Binding-site contacts:
Ligand atom C10 contacts residue ARG220 of chain 1.B at 3.5 Å.
Ligand atom CL1 contacts residue ALA193 of chain 1.B at 4.0 Å.
Ligand atom C10 contacts residue ALA193 of chain 1.B at 4.1 Å (hydrophobic).
Ligand atom O11 contacts residue ALA193 of chain 1.B at 3.8 Å.
Ligand atom C02 contacts residue ALA193 of chain 1.B at 4.2 Å (hydrophobic).
Ligand atom O11 contacts residue ARG220 of chain 1.B at 2.7 Å (salt-bridge).
Ligand atom C09 contacts residue ARG220 of chain 1.B at 3.4 Å.
Ligand atom O11 contacts residue ASP189 of chain 1.B at 4.4 Å.

Sequence of chain 1.B:
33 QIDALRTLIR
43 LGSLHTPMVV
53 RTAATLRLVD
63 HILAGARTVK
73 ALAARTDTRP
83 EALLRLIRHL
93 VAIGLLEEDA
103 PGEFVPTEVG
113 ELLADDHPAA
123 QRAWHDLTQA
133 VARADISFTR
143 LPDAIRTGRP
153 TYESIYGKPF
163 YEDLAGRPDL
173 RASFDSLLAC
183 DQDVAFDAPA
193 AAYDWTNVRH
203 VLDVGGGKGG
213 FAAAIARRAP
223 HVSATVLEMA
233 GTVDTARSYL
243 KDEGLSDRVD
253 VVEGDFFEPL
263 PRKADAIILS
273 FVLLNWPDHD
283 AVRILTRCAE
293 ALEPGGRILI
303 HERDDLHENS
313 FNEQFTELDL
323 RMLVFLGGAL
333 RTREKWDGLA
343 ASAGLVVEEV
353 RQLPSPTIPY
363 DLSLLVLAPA

The protein below binds the small molecule below.
Small molecule (SMILES): O=[N+]([O-])c1ccc(O)c(Cl)c1